A small-molecule ligand and the protein it binds are described below.
Small molecule (SMILES): N[C@@H](Cc1ccc(O)cc1)C(=O)O

Sequence of chain 1.B:
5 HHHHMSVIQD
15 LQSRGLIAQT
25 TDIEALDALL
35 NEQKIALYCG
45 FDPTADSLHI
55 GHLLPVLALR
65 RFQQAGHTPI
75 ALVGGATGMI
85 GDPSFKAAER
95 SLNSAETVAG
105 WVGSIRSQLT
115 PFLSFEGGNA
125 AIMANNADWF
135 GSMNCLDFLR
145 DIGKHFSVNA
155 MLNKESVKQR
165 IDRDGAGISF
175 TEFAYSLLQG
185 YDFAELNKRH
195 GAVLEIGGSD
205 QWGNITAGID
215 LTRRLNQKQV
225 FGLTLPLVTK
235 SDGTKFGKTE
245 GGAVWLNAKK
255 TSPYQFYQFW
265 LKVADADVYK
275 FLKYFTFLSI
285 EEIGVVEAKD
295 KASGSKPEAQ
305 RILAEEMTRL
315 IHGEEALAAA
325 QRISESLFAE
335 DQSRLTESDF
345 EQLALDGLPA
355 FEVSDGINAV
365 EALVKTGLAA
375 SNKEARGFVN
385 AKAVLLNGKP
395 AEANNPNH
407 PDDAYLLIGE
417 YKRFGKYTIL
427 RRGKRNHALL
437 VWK

Binding-site contacts:
Ligand atom CD1 contacts residue GLY44 of chain 1.B at 3.5 Å.
Ligand atom OXT contacts residue GLN205 of chain 1.B at 3.4 Å (h-bond).
Ligand atom OH contacts residue TYR42 of chain 1.B at 2.7 Å (h-bond).
Ligand atom CZ contacts residue LEU76 of chain 1.B at 3.7 Å (hydrophobic).
Ligand atom OH contacts residue LEU76 of chain 1.B at 3.1 Å.
Ligand atom CB contacts residue ASP46 of chain 1.B at 3.7 Å.
Ligand atom CE1 contacts residue GLN183 of chain 1.B at 3.2 Å.
Ligand atom CE2 contacts residue ASP186 of chain 1.B at 3.6 Å.
Ligand atom OH contacts residue GLN183 of chain 1.B at 3.7 Å.
Ligand atom CB contacts residue GLY44 of chain 1.B at 4.0 Å.
Ligand atom CZ contacts residue GLN183 of chain 1.B at 3.7 Å.
Ligand atom CE2 contacts residue THR81 of chain 1.B at 3.6 Å.
Ligand atom CG contacts residue PHE45 of chain 1.B at 4.1 Å (hydrophobic).
Ligand atom CB contacts residue TYR179 of chain 1.B at 3.5 Å (hydrophobic).
Ligand atom CZ contacts residue TYR42 of chain 1.B at 3.7 Å (hydrophobic).
Ligand atom N contacts residue GLN205 of chain 1.B at 2.8 Å (h-bond).
Ligand atom CE2 contacts residue LEU76 of chain 1.B at 3.9 Å (hydrophobic).
Ligand atom C contacts residue GLN205 of chain 1.B at 3.4 Å.
Ligand atom O contacts residue GLN205 of chain 1.B at 4.0 Å.
Ligand atom N contacts residue GLN183 of chain 1.B at 3.3 Å (h-bond).
Ligand atom N contacts residue TYR179 of chain 1.B at 3.3 Å (h-bond).
Ligand atom CA contacts residue TYR179 of chain 1.B at 4.0 Å (hydrophobic).
Ligand atom OXT contacts residue ASP86 of chain 1.B at 3.6 Å.
Ligand atom CE1 contacts residue TYR42 of chain 1.B at 3.8 Å (hydrophobic).
Ligand atom CA contacts residue ASP86 of chain 1.B at 4.0 Å.
Ligand atom CZ contacts residue ASP186 of chain 1.B at 3.7 Å.
Ligand atom OH contacts residue ASP186 of chain 1.B at 2.9 Å (salt-bridge).
Ligand atom CD1 contacts residue GLN183 of chain 1.B at 3.4 Å.
Ligand atom CG contacts residue GLN183 of chain 1.B at 4.1 Å.
Ligand atom CG contacts residue ASP46 of chain 1.B at 4.1 Å.
Ligand atom CE2 contacts residue ASN130 of chain 1.B at 4.1 Å.
Ligand atom CD2 contacts residue ASP46 of chain 1.B at 3.4 Å.
Ligand atom CA contacts residue GLN205 of chain 1.B at 3.5 Å.
Ligand atom N contacts residue ASP86 of chain 1.B at 2.8 Å (salt-bridge).
Ligand atom CD2 contacts residue TYR179 of chain 1.B at 3.4 Å (hydrophobic).
Ligand atom CG contacts residue GLY44 of chain 1.B at 3.8 Å.
Ligand atom CG contacts residue TYR179 of chain 1.B at 3.6 Å (hydrophobic).
Ligand atom CZ contacts residue GLY44 of chain 1.B at 4.0 Å.
Ligand atom CD2 contacts residue THR81 of chain 1.B at 3.4 Å.
Ligand atom CE1 contacts residue GLY44 of chain 1.B at 3.6 Å.